Binding-site contacts:
Ligand atom C6 contacts residue SER255 of chain 1.A at 3.9 Å.
Ligand atom N2 contacts residue ASN253 of chain 1.A at 2.9 Å (h-bond).
Ligand atom C5 contacts residue SER255 of chain 1.A at 3.4 Å.
Ligand atom C1 contacts residue ASN253 of chain 1.A at 1.4 Å.
Ligand atom C8 contacts residue ASN253 of chain 1.A at 4.4 Å.
Ligand atom C8 contacts residue THR240 of chain 1.A at 3.7 Å.
Ligand atom C8 contacts residue THR239 of chain 1.A at 3.4 Å.
Ligand atom C5 contacts residue ASN253 of chain 1.A at 3.6 Å.
Ligand atom C3 contacts residue ASN253 of chain 1.A at 3.8 Å.
Ligand atom C1 contacts residue SER255 of chain 1.A at 3.7 Å.
Ligand atom O7 contacts residue LEU236 of chain 1.A at 4.3 Å.
Ligand atom C8 contacts residue LEU236 of chain 1.A at 3.8 Å (hydrophobic).
Ligand atom C2 contacts residue ASN253 of chain 1.A at 2.4 Å.
Ligand atom O5 contacts residue SER255 of chain 1.A at 3.5 Å (h-bond).
Ligand atom C7 contacts residue ASN253 of chain 1.A at 3.5 Å.
Ligand atom O7 contacts residue ASN253 of chain 1.A at 3.8 Å.
Ligand atom O5 contacts residue ASN253 of chain 1.A at 2.4 Å (h-bond).
Ligand atom C7 contacts residue THR240 of chain 1.A at 4.5 Å.
Ligand atom C4 contacts residue ASN253 of chain 1.A at 4.2 Å.

Sequence of chain 1.A:
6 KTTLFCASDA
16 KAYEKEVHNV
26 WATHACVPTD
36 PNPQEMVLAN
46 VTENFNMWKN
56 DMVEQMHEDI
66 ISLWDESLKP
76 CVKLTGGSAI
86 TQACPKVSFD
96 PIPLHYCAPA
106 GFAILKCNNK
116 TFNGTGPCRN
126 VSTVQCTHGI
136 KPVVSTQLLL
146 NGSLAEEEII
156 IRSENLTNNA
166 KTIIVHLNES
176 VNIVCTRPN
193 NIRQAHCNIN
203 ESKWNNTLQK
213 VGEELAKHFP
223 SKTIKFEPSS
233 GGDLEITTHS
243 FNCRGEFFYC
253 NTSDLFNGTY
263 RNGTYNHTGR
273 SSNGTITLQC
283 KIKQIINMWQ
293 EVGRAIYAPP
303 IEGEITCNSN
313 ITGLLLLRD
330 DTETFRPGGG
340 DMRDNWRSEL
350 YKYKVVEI

A protein and the small-molecule ligand that binds it are described below.
Small molecule (SMILES): CC(=O)N[C@@H]1[C@@H](O)[C@H](O)[C@@H](CO)O[C@H]1O